Sequence of chain 1.A:
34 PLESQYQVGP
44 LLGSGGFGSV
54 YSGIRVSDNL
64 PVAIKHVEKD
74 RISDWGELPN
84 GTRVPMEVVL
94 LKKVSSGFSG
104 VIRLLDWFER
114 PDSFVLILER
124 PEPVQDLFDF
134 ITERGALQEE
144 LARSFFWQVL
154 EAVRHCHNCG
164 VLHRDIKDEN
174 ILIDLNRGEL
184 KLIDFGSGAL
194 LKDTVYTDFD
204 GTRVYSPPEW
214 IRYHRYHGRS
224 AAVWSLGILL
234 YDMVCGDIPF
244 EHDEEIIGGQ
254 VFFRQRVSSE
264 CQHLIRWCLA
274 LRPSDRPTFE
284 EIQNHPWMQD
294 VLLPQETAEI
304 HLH

The small molecule below binds the protein below.
Small molecule (SMILES): NC(=O)[C@@H](CCCN=C(N)N)NC(=O)[C@@H](CCCN=C(N)N)NC(=O)[C@@H](CCCN=C(N)N)NC(=O)[C@@H](CCCN=C(N)N)NC(=O)[C@@H](CCCN=C(N)N)NC(=O)[C@@H](CCCN=C(N)N)NC(=O)[C@@H](CCCN=C(N)N)NC(=O)CCCCCCCC(=O)N1CCN(c2ncnc3[nH]ccc23)CC1

Binding-site contacts:
Ligand atom NH2 contacts residue ASP235 of chain 1.A at 3.0 Å (salt-bridge).
Ligand atom CD contacts residue THR135 of chain 1.A at 3.6 Å.
Ligand atom NH1 contacts residue ASP240 of chain 1.A at 2.7 Å (salt-bridge).
Ligand atom C8 contacts residue ALA66 of chain 1.A at 3.7 Å (hydrophobic).
Ligand atom CA contacts residue ASP240 of chain 1.A at 3.6 Å.
Ligand atom C6 contacts residue GLU122 of chain 1.A at 3.7 Å.
Ligand atom O contacts residue PHE131 of chain 1.A at 3.5 Å.
Ligand atom C2 contacts residue LEU45 of chain 1.A at 3.5 Å (hydrophobic).
Ligand atom NH2 contacts residue ASP171 of chain 1.A at 3.6 Å.
Ligand atom N4 contacts residue ARG123 of chain 1.A at 3.6 Å.
Ligand atom CB contacts residue ASP240 of chain 1.A at 3.6 Å.
Ligand atom C6 contacts residue ALA66 of chain 1.A at 3.6 Å (hydrophobic).
Ligand atom CZ contacts residue SER47 of chain 1.A at 3.7 Å.
Ligand atom NH2 contacts residue ASP132 of chain 1.A at 3.2 Å (salt-bridge).
Ligand atom CD contacts residue PHE131 of chain 1.A at 3.7 Å (hydrophobic).
Ligand atom NH1 contacts residue ILE134 of chain 1.A at 3.6 Å.
Ligand atom N contacts residue ASP240 of chain 1.A at 2.9 Å (salt-bridge).
Ligand atom C5 contacts residue LEU175 of chain 1.A at 3.8 Å (hydrophobic).
Ligand atom CD contacts residue GLY239 of chain 1.A at 3.6 Å.
Ligand atom O contacts residue PHE50 of chain 1.A at 3.0 Å.
Ligand atom NH1 contacts residue ASP171 of chain 1.A at 2.8 Å (salt-bridge).
Ligand atom N3 contacts residue GLU122 of chain 1.A at 2.8 Å (salt-bridge).
Ligand atom CZ contacts residue ASP129 of chain 1.A at 3.2 Å.
Ligand atom NH1 contacts residue SER47 of chain 1.A at 2.7 Å (h-bond).
Ligand atom NH2 contacts residue ASP240 of chain 1.A at 2.9 Å (salt-bridge).
Ligand atom N3 contacts residue ALA66 of chain 1.A at 3.3 Å.
Ligand atom NH2 contacts residue GLY239 of chain 1.A at 3.4 Å (h-bond).
Ligand atom CZ contacts residue ASP171 of chain 1.A at 3.6 Å.
Ligand atom NH2 contacts residue ASP129 of chain 1.A at 2.8 Å (salt-bridge).
Ligand atom N2 contacts residue LEU45 of chain 1.A at 3.7 Å.
Ligand atom CZ contacts residue ASP240 of chain 1.A at 3.2 Å.
Ligand atom C6 contacts residue LEU175 of chain 1.A at 3.5 Å (hydrophobic).
Ligand atom CG contacts residue ASP240 of chain 1.A at 3.6 Å.
Ligand atom C contacts residue ASP240 of chain 1.A at 3.7 Å.
Ligand atom NH1 contacts residue PHE131 of chain 1.A at 2.9 Å (h-bond).
Ligand atom NE contacts residue THR135 of chain 1.A at 2.8 Å (h-bond).
Ligand atom NH1 contacts residue ASP129 of chain 1.A at 2.9 Å (salt-bridge).
Ligand atom N4 contacts residue LEU175 of chain 1.A at 3.6 Å.
Ligand atom C9 contacts residue LEU175 of chain 1.A at 3.8 Å (hydrophobic).
Ligand atom O contacts residue GLY46 of chain 1.A at 3.6 Å.